The small molecule below binds the protein below.
Small molecule (SMILES): NS(=O)(=O)c1ccc(C(=O)O)cc1

Binding-site contacts:
Ligand atom OAL contacts residue PHE25 of chain 1.A at 3.9 Å.
Ligand atom CAD contacts residue HIS9 of chain 1.A at 4.1 Å.
Ligand atom OAL contacts residue HIS9 of chain 1.A at 4.5 Å.
Ligand atom OAL contacts residue TRP10 of chain 1.A at 3.4 Å.
Ligand atom CAD contacts residue ASP24 of chain 1.A at 3.7 Å.
Ligand atom NAG contacts residue LYS23 of chain 1.A at 4.3 Å.
Ligand atom CAK contacts residue HIS15 of chain 1.A at 3.9 Å.
Ligand atom OAB contacts residue HIS9 of chain 1.A at 4.1 Å.
Ligand atom CAC contacts residue HIS9 of chain 1.A at 3.7 Å.
Ligand atom CAD contacts residue TRP10 of chain 1.A at 4.3 Å (hydrophobic).
Ligand atom SAF contacts residue TRP10 of chain 1.A at 3.9 Å.
Ligand atom SAF contacts residue TRP21 of chain 1.A at 4.3 Å.
Ligand atom CAE contacts residue ASP24 of chain 1.A at 4.2 Å.
Ligand atom OAA contacts residue TRP10 of chain 1.A at 3.5 Å.
Ligand atom OAL contacts residue ASP24 of chain 1.A at 3.2 Å (salt-bridge).
Ligand atom CAE contacts residue TRP10 of chain 1.A at 4.3 Å (hydrophobic).
Ligand atom CAJ contacts residue ASN16 of chain 1.A at 3.8 Å.
Ligand atom OAA contacts residue HIS20 of chain 1.A at 3.9 Å.
Ligand atom CAI contacts residue HIS9 of chain 1.A at 4.1 Å.
Ligand atom CAK contacts residue ASN16 of chain 1.A at 3.8 Å.
Ligand atom SAF contacts residue ASP24 of chain 1.A at 4.0 Å.
Ligand atom OAA contacts residue TRP21 of chain 1.A at 3.2 Å.
Ligand atom CAE contacts residue HIS9 of chain 1.A at 4.3 Å.
Ligand atom SAF contacts residue HIS20 of chain 1.A at 4.1 Å.
Ligand atom OAM contacts residue HIS15 of chain 1.A at 4.2 Å.
Ligand atom CAH contacts residue HIS9 of chain 1.A at 4.3 Å.
Ligand atom OAA contacts residue ASN16 of chain 1.A at 3.5 Å (h-bond).
Ligand atom CAJ contacts residue HIS15 of chain 1.A at 3.5 Å.
Ligand atom NAG contacts residue HIS20 of chain 1.A at 2.9 Å (h-bond).
Ligand atom CAK contacts residue HIS20 of chain 1.A at 4.1 Å.
Ligand atom NAG contacts residue TRP21 of chain 1.A at 3.7 Å.
Ligand atom NAG contacts residue ASP24 of chain 1.A at 3.6 Å.

Sequence of chain 1.A:
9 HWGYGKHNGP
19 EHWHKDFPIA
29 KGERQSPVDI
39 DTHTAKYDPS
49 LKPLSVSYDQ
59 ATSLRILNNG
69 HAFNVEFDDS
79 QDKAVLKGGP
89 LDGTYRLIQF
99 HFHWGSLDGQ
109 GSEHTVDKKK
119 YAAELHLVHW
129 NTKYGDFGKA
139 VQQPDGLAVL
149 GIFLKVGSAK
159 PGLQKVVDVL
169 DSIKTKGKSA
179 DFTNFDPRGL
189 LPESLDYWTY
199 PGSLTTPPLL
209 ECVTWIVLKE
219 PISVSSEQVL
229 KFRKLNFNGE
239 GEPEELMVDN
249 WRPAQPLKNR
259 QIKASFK